Binding-site contacts:
Ligand atom C3 contacts residue ASP147 of chain 1.A at 3.5 Å.
Ligand atom N18 contacts residue VAL66 of chain 1.A at 3.5 Å.
Ligand atom C3 contacts residue GLU53 of chain 1.A at 3.4 Å.
Ligand atom N16 contacts residue ILE12 of chain 1.A at 3.4 Å.
Ligand atom N18 contacts residue LEU136 of chain 1.A at 3.7 Å.
Ligand atom C1 contacts residue ASP147 of chain 1.A at 4.1 Å.
Ligand atom N20 contacts residue LEU136 of chain 1.A at 4.2 Å.
Ligand atom C15 contacts residue LEU136 of chain 1.A at 3.4 Å (hydrophobic).
Ligand atom C19 contacts residue ILE12 of chain 1.A at 3.6 Å (hydrophobic).
Ligand atom C6 contacts residue PHE82 of chain 1.A at 3.4 Å (hydrophobic).
Ligand atom C15 contacts residue ALA33 of chain 1.A at 3.5 Å (hydrophobic).
Ligand atom C1 contacts residue LYS35 of chain 1.A at 4.2 Å.
Ligand atom N18 contacts residue PHE82 of chain 1.A at 3.5 Å.
Ligand atom C15 contacts residue LEU85 of chain 1.A at 3.8 Å (hydrophobic).
Ligand atom N13 contacts residue LEU136 of chain 1.A at 3.8 Å.
Ligand atom C6 contacts residue GLU53 of chain 1.A at 3.3 Å.
Ligand atom C3 contacts residue LYS35 of chain 1.A at 3.8 Å.
Ligand atom N20 contacts residue ILE12 of chain 1.A at 3.8 Å.
Ligand atom N20 contacts residue LEU85 of chain 1.A at 2.9 Å (h-bond).
Ligand atom N17 contacts residue LEU136 of chain 1.A at 3.8 Å.
Ligand atom N17 contacts residue ALA33 of chain 1.A at 3.8 Å.
Ligand atom N17 contacts residue PHE84 of chain 1.A at 3.6 Å.
Ligand atom O3 contacts residue ASP147 of chain 1.A at 3.3 Å (salt-bridge).
Ligand atom C2 contacts residue PHE82 of chain 1.A at 3.6 Å (hydrophobic).
Ligand atom C14 contacts residue ALA33 of chain 1.A at 3.8 Å (hydrophobic).
Ligand atom C14 contacts residue LEU136 of chain 1.A at 3.5 Å (hydrophobic).
Ligand atom N17 contacts residue LEU85 of chain 1.A at 2.8 Å (h-bond).
Ligand atom C19 contacts residue LEU85 of chain 1.A at 4.0 Å (hydrophobic).
Ligand atom O3 contacts residue GLU53 of chain 1.A at 2.7 Å (salt-bridge).
Ligand atom N18 contacts residue ALA33 of chain 1.A at 3.7 Å.
Ligand atom N9 contacts residue LEU136 of chain 1.A at 3.7 Å.
Ligand atom C15 contacts residue GLU83 of chain 1.A at 3.7 Å.
Ligand atom N20 contacts residue PHE84 of chain 1.A at 3.9 Å.
Ligand atom C19 contacts residue LEU136 of chain 1.A at 4.0 Å (hydrophobic).
Ligand atom C2 contacts residue ASP147 of chain 1.A at 3.9 Å.
Ligand atom O3 contacts residue LYS35 of chain 1.A at 2.8 Å (salt-bridge).
Ligand atom N17 contacts residue GLU83 of chain 1.A at 3.8 Å.
Ligand atom N18 contacts residue GLU83 of chain 1.A at 2.9 Å (salt-bridge).
Ligand atom C6 contacts residue ASP147 of chain 1.A at 3.5 Å.
Ligand atom N20 contacts residue ALA33 of chain 1.A at 4.2 Å.

Sequence of chain 1.A:
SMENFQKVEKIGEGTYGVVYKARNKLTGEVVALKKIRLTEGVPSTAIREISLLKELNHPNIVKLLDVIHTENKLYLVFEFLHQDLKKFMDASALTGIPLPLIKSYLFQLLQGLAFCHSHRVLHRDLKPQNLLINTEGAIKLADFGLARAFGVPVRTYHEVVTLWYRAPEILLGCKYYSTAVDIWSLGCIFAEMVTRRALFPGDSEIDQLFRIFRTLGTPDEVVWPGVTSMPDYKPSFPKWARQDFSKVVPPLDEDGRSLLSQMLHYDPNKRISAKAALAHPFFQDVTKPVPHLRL

This small molecule binds to this protein.
Small molecule (SMILES): Nc1n[nH]c(N)c1/N=N\c1ccc(O)cc1